Binding-site contacts:
Ligand atom C1 contacts residue ASN154 of chain 32.C at 3.4 Å.
Ligand atom C8 contacts residue THR156 of chain 32.C at 4.0 Å.
Ligand atom N2 contacts residue ASN154 of chain 32.C at 3.8 Å.
Ligand atom C7 contacts residue ASN154 of chain 32.C at 3.3 Å.
Ligand atom O6 contacts residue MET151 of chain 32.C at 3.4 Å.
Ligand atom C2 contacts residue ASN154 of chain 32.C at 3.5 Å.
Ligand atom C1 contacts residue THR156 of chain 32.C at 3.6 Å.
Ligand atom C7 contacts residue THR156 of chain 32.C at 3.9 Å.
Ligand atom O5 contacts residue ASN154 of chain 32.C at 4.0 Å.
Ligand atom C2 contacts residue THR156 of chain 32.C at 4.2 Å.
Ligand atom C6 contacts residue MET151 of chain 32.C at 4.5 Å (hydrophobic).
Ligand atom O7 contacts residue ASN154 of chain 32.C at 2.6 Å (h-bond).
Ligand atom N2 contacts residue THR156 of chain 32.C at 3.6 Å (h-bond).
Ligand atom C8 contacts residue ASN154 of chain 32.C at 3.6 Å.

Sequence of chain 32.C:
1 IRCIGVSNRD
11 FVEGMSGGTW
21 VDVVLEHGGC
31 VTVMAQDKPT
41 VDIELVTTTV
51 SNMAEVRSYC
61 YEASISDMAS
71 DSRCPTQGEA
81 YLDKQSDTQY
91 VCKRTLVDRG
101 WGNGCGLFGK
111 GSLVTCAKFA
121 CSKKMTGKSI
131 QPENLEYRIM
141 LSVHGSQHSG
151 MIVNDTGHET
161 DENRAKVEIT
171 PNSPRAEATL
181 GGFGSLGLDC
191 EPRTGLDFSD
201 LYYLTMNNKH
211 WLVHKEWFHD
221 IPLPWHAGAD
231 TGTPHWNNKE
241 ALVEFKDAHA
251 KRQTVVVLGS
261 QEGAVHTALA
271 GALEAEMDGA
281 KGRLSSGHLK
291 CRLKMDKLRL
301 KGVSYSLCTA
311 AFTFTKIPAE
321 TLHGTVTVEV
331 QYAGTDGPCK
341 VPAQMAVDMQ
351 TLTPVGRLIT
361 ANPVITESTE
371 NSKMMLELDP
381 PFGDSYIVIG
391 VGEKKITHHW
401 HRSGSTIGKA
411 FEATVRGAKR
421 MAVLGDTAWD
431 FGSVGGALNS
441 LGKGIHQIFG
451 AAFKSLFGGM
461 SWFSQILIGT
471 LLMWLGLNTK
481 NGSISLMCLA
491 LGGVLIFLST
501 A

The protein below binds the small molecule below.
Small molecule (SMILES): CC(=O)N[C@H]1[C@H](O[C@H]2[C@H](O)[C@@H](NC(C)=O)CO[C@@H]2CO)O[C@H](CO)[C@@H](O)[C@@H]1O